Binding-site contacts:
Ligand atom O1 contacts residue ASP212 of chain 1.D at 4.2 Å.
Ligand atom C1 contacts residue GLU188 of chain 1.D at 3.8 Å.
Ligand atom O3 contacts residue THR244 of chain 1.D at 3.7 Å.
Ligand atom O2 contacts residue ALA209 of chain 1.D at 3.9 Å.
Ligand atom O3 contacts residue MET207 of chain 1.D at 4.0 Å.
Ligand atom O4 contacts residue ASP212 of chain 1.D at 4.0 Å.
Ligand atom C2 contacts residue MG1 of chain 1.Z at 2.9 Å.
Ligand atom O3 contacts residue MG1 of chain 1.Z at 4.2 Å.
Ligand atom O2 contacts residue ASP212 of chain 1.D at 2.9 Å (salt-bridge).
Ligand atom O2 contacts residue MG1 of chain 1.Z at 2.2 Å.
Ligand atom O1 contacts residue MG1 of chain 1.Z at 2.2 Å.
Ligand atom O3 contacts residue LYS186 of chain 1.D at 3.8 Å.
Ligand atom C2 contacts residue GLY211 of chain 1.D at 3.8 Å.
Ligand atom C2 contacts residue ASP212 of chain 1.D at 3.9 Å.
Ligand atom O2 contacts residue GLY211 of chain 1.D at 3.7 Å.
Ligand atom C2 contacts residue ARG210 of chain 1.D at 4.5 Å.
Ligand atom C2 contacts residue THR244 of chain 1.D at 3.6 Å.
Ligand atom C1 contacts residue ALA209 of chain 1.D at 3.9 Å (hydrophobic).
Ligand atom O1 contacts residue LYS186 of chain 1.D at 2.8 Å (salt-bridge).
Ligand atom C1 contacts residue THR244 of chain 1.D at 4.2 Å.
Ligand atom O3 contacts residue MET276 of chain 1.D at 4.1 Å.
Ligand atom O1 contacts residue ARG87 of chain 1.D at 4.5 Å.
Ligand atom O1 contacts residue GLU188 of chain 1.D at 3.4 Å (salt-bridge).
Ligand atom O4 contacts residue MG1 of chain 1.Z at 4.1 Å.
Ligand atom C2 contacts residue ALA209 of chain 1.D at 3.5 Å (hydrophobic).
Ligand atom O4 contacts residue THR244 of chain 1.D at 2.5 Å (h-bond).
Ligand atom C1 contacts residue LYS186 of chain 1.D at 3.6 Å.
Ligand atom O1 contacts residue ALA209 of chain 1.D at 4.3 Å.
Ligand atom O3 contacts residue ALA209 of chain 1.D at 4.2 Å.
Ligand atom O4 contacts residue ARG210 of chain 1.D at 3.6 Å.
Ligand atom O4 contacts residue ALA209 of chain 1.D at 3.4 Å.
Ligand atom C1 contacts residue MG1 of chain 1.Z at 2.9 Å.
Ligand atom C2 contacts residue GLU188 of chain 1.D at 3.7 Å.
Ligand atom O3 contacts residue ARG87 of chain 1.D at 3.9 Å.
Ligand atom O4 contacts residue GLY211 of chain 1.D at 3.0 Å (h-bond).
Ligand atom O2 contacts residue GLU188 of chain 1.D at 3.0 Å (salt-bridge).

This protein binds this small molecule.
Small molecule (SMILES): O=C([O-])C(=O)[O-]

Sequence of chain 1.D:
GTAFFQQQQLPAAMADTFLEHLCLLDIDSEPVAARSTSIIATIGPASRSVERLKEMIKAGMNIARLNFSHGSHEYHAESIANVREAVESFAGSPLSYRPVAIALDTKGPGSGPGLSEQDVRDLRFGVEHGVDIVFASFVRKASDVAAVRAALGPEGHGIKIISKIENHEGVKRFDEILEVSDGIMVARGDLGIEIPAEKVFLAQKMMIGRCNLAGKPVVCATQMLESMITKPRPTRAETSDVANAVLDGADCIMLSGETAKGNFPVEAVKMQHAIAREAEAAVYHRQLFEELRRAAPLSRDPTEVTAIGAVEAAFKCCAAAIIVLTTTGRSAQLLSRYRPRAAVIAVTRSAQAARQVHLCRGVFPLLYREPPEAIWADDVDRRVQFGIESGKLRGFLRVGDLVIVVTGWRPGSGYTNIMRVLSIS